Binding-site contacts:
Ligand atom O5 contacts residue HIS133 of chain 1.F at 3.1 Å (h-bond).
Ligand atom O4 contacts residue ALA224 of chain 1.F at 3.6 Å.
Ligand atom O1 contacts residue ASP135 of chain 1.F at 2.8 Å (salt-bridge).
Ligand atom C4 contacts residue THR130 of chain 1.F at 4.0 Å.
Ligand atom O4 contacts residue THR130 of chain 1.F at 2.7 Å (h-bond).
Ligand atom O2 contacts residue TRP151 of chain 1.F at 3.6 Å.
Ligand atom O2 contacts residue HIS216 of chain 1.F at 3.6 Å.
Ligand atom O2 contacts residue FE1 of chain 1.T at 4.0 Å.
Ligand atom C5 contacts residue THR130 of chain 1.F at 3.8 Å.
Ligand atom O2 contacts residue THR149 of chain 1.F at 3.6 Å.
Ligand atom C2 contacts residue FE1 of chain 1.T at 2.9 Å.
Ligand atom C1 contacts residue FE1 of chain 1.T at 2.8 Å.
Ligand atom O4 contacts residue LYS122 of chain 1.F at 3.6 Å.
Ligand atom C4 contacts residue MET164 of chain 1.F at 4.0 Å (hydrophobic).
Ligand atom C3 contacts residue TRP151 of chain 1.F at 3.6 Å (hydrophobic).
Ligand atom C5 contacts residue ARG233 of chain 1.F at 3.5 Å.
Ligand atom C5 contacts residue MET164 of chain 1.F at 4.0 Å (hydrophobic).
Ligand atom O3 contacts residue LEU120 of chain 1.F at 3.9 Å.
Ligand atom O1 contacts residue HIS222 of chain 1.F at 3.0 Å (h-bond).
Ligand atom O1 contacts residue HIS216 of chain 1.F at 3.3 Å (h-bond).
Ligand atom O4 contacts residue VAL78 of chain 1.F at 3.5 Å.
Ligand atom O4 contacts residue ARG233 of chain 1.F at 3.3 Å (salt-bridge).
Ligand atom C5 contacts residue VAL78 of chain 1.F at 4.1 Å (hydrophobic).
Ligand atom C2 contacts residue MET164 of chain 1.F at 3.9 Å (hydrophobic).
Ligand atom O5 contacts residue ASP135 of chain 1.F at 4.0 Å.
Ligand atom O3 contacts residue TRP151 of chain 1.F at 3.0 Å (h-bond).
Ligand atom C3 contacts residue MET164 of chain 1.F at 3.7 Å (hydrophobic).
Ligand atom O1 contacts residue HIS133 of chain 1.F at 4.0 Å.
Ligand atom C1 contacts residue HIS216 of chain 1.F at 3.7 Å.
Ligand atom C5 contacts residue TRP151 of chain 1.F at 4.0 Å (hydrophobic).
Ligand atom O1 contacts residue FE1 of chain 1.T at 1.9 Å.
Ligand atom O5 contacts residue TRP69 of chain 1.F at 3.7 Å.
Ligand atom C1 contacts residue HIS222 of chain 1.F at 3.7 Å.
Ligand atom C4 contacts residue TRP69 of chain 1.F at 4.0 Å (hydrophobic).
Ligand atom C2 contacts residue HIS222 of chain 1.F at 3.7 Å.
Ligand atom O5 contacts residue FE1 of chain 1.T at 2.1 Å.
Ligand atom C1 contacts residue ASP135 of chain 1.F at 4.0 Å.
Ligand atom O5 contacts residue HIS222 of chain 1.F at 3.1 Å (h-bond).
Ligand atom O3 contacts residue ARG233 of chain 1.F at 2.7 Å (salt-bridge).
Ligand atom O3 contacts residue MET164 of chain 1.F at 4.1 Å.

This protein binds this small molecule.
Small molecule (SMILES): O=C(O)CCC(=O)C(=O)O

Sequence of chain 1.F:
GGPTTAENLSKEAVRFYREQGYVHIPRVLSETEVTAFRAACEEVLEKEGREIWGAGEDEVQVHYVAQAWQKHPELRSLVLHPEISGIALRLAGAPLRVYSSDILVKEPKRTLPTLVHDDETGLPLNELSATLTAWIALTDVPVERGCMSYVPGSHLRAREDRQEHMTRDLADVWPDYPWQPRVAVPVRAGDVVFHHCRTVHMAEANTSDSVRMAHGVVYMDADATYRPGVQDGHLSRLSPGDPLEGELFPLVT